Binding-site contacts:
Ligand atom C8' contacts residue GLY190 of chain 2.A at 4.0 Å.
Ligand atom N3 contacts residue ARG194 of chain 2.A at 3.4 Å (salt-bridge).
Ligand atom O6 contacts residue ARG161 of chain 2.A at 3.0 Å (salt-bridge).
Ligand atom C2 contacts residue ARG194 of chain 2.A at 4.0 Å.
Ligand atom N1 contacts residue LYS135 of chain 2.A at 3.9 Å.
Ligand atom C5 contacts residue TYR191 of chain 2.A at 3.7 Å (hydrophobic).
Ligand atom C10 contacts residue TYR191 of chain 2.A at 3.8 Å (hydrophobic).
Ligand atom C9 contacts residue ILE311 of chain 2.A at 3.4 Å (hydrophobic).
Ligand atom C7 contacts residue ASP312 of chain 2.A at 3.5 Å.
Ligand atom C7 contacts residue ILE311 of chain 2.A at 4.0 Å (hydrophobic).
Ligand atom C6' contacts residue ARG194 of chain 2.A at 3.6 Å.
Ligand atom C3' contacts residue ARG194 of chain 2.A at 3.7 Å.
Ligand atom C5' contacts residue ARG194 of chain 2.A at 3.4 Å.
Ligand atom OC' contacts residue ARG194 of chain 2.A at 3.6 Å (salt-bridge).
Ligand atom CB' contacts residue ARG194 of chain 2.A at 4.1 Å.
Ligand atom O6 contacts residue GLY160 of chain 2.A at 3.9 Å.
Ligand atom O6 contacts residue LYS135 of chain 2.A at 3.2 Å (salt-bridge).
Ligand atom O6 contacts residue TYR191 of chain 2.A at 3.7 Å.
Ligand atom C7' contacts residue TYR191 of chain 2.A at 3.6 Å (hydrophobic).
Ligand atom C7' contacts residue ARG194 of chain 2.A at 3.6 Å.
Ligand atom C9' contacts residue NHE1 of chain 2.E at 3.9 Å.
Ligand atom N1' contacts residue ARG194 of chain 2.A at 3.6 Å (salt-bridge).
Ligand atom C4' contacts residue NHE1 of chain 2.E at 3.9 Å.
Ligand atom C9 contacts residue PRO196 of chain 2.A at 3.7 Å (hydrophobic).
Ligand atom C8 contacts residue ARG194 of chain 2.A at 3.8 Å.
Ligand atom C5 contacts residue LYS135 of chain 2.A at 4.1 Å.
Ligand atom N1 contacts residue TYR191 of chain 2.A at 3.4 Å.
Ligand atom C2 contacts residue TYR191 of chain 2.A at 4.0 Å (hydrophobic).
Ligand atom C9 contacts residue ARG161 of chain 2.A at 4.0 Å.
Ligand atom C10 contacts residue ARG194 of chain 2.A at 3.5 Å.
Ligand atom C10 contacts residue MET195 of chain 2.A at 4.0 Å (hydrophobic).
Ligand atom C8' contacts residue TYR191 of chain 2.A at 4.0 Å (hydrophobic).
Ligand atom C9 contacts residue GLY160 of chain 2.A at 3.5 Å.
Ligand atom C5' contacts residue NHE1 of chain 2.E at 3.9 Å.
Ligand atom CA' contacts residue ARG194 of chain 2.A at 3.9 Å.
Ligand atom C4' contacts residue ARG194 of chain 2.A at 3.5 Å.
Ligand atom C2' contacts residue ARG194 of chain 2.A at 3.6 Å.
Ligand atom C7' contacts residue GLY190 of chain 2.A at 3.9 Å.
Ligand atom C8' contacts residue NHE1 of chain 2.E at 3.3 Å.
Ligand atom N1' contacts residue TYR191 of chain 2.A at 3.7 Å.

Sequence of chain 2.A:
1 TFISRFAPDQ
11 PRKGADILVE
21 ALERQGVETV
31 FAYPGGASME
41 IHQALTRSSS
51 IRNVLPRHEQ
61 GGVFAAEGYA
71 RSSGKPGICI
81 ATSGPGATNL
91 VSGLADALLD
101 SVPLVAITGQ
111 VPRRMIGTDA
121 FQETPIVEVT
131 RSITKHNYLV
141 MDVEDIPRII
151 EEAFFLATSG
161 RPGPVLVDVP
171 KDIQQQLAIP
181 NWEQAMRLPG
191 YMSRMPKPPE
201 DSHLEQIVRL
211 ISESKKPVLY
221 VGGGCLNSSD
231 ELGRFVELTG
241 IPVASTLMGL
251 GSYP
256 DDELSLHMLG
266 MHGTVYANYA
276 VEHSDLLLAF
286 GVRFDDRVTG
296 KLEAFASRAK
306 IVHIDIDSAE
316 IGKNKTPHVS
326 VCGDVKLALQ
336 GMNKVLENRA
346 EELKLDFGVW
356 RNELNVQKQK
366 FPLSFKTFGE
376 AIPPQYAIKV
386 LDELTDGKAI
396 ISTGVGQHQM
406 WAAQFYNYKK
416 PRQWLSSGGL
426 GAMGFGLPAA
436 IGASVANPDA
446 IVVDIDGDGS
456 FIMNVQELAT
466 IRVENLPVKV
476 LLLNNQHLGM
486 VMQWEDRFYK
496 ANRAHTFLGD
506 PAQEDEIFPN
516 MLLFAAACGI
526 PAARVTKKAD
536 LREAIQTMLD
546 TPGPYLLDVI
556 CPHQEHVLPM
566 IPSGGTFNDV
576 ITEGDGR

A small-molecule ligand and the protein it binds are described below.
Small molecule (SMILES): CC(C)[C@@]1(C)N=C(c2nc3ccccc3cc2C(=O)O)NC1=O